Sequence of chain 1.A:
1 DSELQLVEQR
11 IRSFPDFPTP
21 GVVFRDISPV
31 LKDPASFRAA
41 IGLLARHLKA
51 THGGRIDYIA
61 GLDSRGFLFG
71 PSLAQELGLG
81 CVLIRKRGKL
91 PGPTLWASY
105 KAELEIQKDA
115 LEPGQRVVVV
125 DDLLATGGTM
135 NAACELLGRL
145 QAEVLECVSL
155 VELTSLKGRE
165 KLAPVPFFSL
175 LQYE

This small molecule binds to this protein.
Small molecule (SMILES): O=c1[nH]cnc2c1ncn2[C@@H]1O[C@H](COP(=O)(O)O)[C@@H](O)[C@H]1O

Binding-site contacts:
Ligand atom O2P contacts residue THR130 of chain 1.A at 3.1 Å (h-bond).
Ligand atom C5 contacts residue LEU127 of chain 1.A at 3.6 Å (hydrophobic).
Ligand atom C3' contacts residue ASP126 of chain 1.A at 3.7 Å.
Ligand atom C2 contacts residue ARG65 of chain 1.A at 3.5 Å.
Ligand atom O3P contacts residue GLY132 of chain 1.A at 3.4 Å (h-bond).
Ligand atom O5' contacts residue ALA129 of chain 1.A at 3.8 Å.
Ligand atom N7 contacts residue LEU127 of chain 1.A at 3.5 Å.
Ligand atom O2P contacts residue ALA129 of chain 1.A at 3.0 Å (h-bond).
Ligand atom C3' contacts residue LEU127 of chain 1.A at 3.3 Å (hydrophobic).
Ligand atom C2' contacts residue ASP126 of chain 1.A at 3.3 Å.
Ligand atom P contacts residue GLY131 of chain 1.A at 3.7 Å.
Ligand atom C8 contacts residue LEU127 of chain 1.A at 3.8 Å (hydrophobic).
Ligand atom C6 contacts residue ARG25 of chain 1.A at 3.8 Å.
Ligand atom N3 contacts residue ARG65 of chain 1.A at 2.7 Å (salt-bridge).
Ligand atom C4 contacts residue ARG65 of chain 1.A at 3.5 Å.
Ligand atom O3P contacts residue THR130 of chain 1.A at 3.6 Å.
Ligand atom P contacts residue THR130 of chain 1.A at 3.5 Å.
Ligand atom C6 contacts residue LEU127 of chain 1.A at 3.5 Å (hydrophobic).
Ligand atom N1 contacts residue PHE24 of chain 1.A at 3.4 Å.
Ligand atom O2' contacts residue ASP126 of chain 1.A at 2.7 Å (salt-bridge).
Ligand atom N1 contacts residue LEU127 of chain 1.A at 3.6 Å.
Ligand atom O1P contacts residue ALA129 of chain 1.A at 3.4 Å.
Ligand atom C2 contacts residue PHE24 of chain 1.A at 3.2 Å (hydrophobic).
Ligand atom C5' contacts residue LEU127 of chain 1.A at 3.6 Å (hydrophobic).
Ligand atom C3' contacts residue ASP125 of chain 1.A at 3.4 Å.
Ligand atom N1 contacts residue ARG25 of chain 1.A at 2.7 Å (salt-bridge).
Ligand atom O2' contacts residue ARG65 of chain 1.A at 3.2 Å (salt-bridge).
Ligand atom O2P contacts residue GLY131 of chain 1.A at 2.8 Å (h-bond).
Ligand atom O6 contacts residue PHE24 of chain 1.A at 3.5 Å.
Ligand atom O3P contacts residue THR133 of chain 1.A at 2.6 Å (h-bond).
Ligand atom P contacts residue THR133 of chain 1.A at 3.8 Å.
Ligand atom O6 contacts residue ARG25 of chain 1.A at 3.1 Å (salt-bridge).
Ligand atom C1' contacts residue ARG65 of chain 1.A at 3.5 Å.
Ligand atom O1P contacts residue THR130 of chain 1.A at 2.6 Å (h-bond).
Ligand atom O3' contacts residue ASP125 of chain 1.A at 2.5 Å (salt-bridge).
Ligand atom C6 contacts residue PHE24 of chain 1.A at 3.7 Å (hydrophobic).
Ligand atom C2' contacts residue ARG65 of chain 1.A at 3.8 Å.
Ligand atom O6 contacts residue LEU127 of chain 1.A at 3.8 Å.
Ligand atom C2 contacts residue ARG25 of chain 1.A at 3.2 Å.
Ligand atom O3' contacts residue ASP126 of chain 1.A at 3.8 Å.